Sequence of chain 3.A:
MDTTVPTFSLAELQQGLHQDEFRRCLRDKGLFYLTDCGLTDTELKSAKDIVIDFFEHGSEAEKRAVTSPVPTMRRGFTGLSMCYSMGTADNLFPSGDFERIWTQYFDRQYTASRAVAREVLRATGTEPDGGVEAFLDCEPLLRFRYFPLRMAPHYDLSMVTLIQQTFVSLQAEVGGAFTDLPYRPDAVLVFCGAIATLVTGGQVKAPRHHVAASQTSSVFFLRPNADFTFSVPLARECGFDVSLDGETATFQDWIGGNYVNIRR

Binding-site contacts:
Ligand atom C1 contacts residue HIS183 of chain 3.A at 3.9 Å.
Ligand atom O2 contacts residue ARG162 of chain 3.A at 2.9 Å (salt-bridge).
Ligand atom C1 contacts residue PHE264 of chain 3.A at 4.0 Å (hydrophobic).
Ligand atom O1 contacts residue HIS183 of chain 3.A at 3.3 Å (h-bond).
Ligand atom O1 contacts residue FE21 of chain 3.B at 2.0 Å.
Ligand atom O2 contacts residue PHE264 of chain 3.A at 3.7 Å.
Ligand atom O3 contacts residue HIS243 of chain 3.A at 3.1 Å (h-bond).
Ligand atom C3 contacts residue MET180 of chain 3.A at 4.4 Å (hydrophobic).
Ligand atom O3 contacts residue ASP185 of chain 3.A at 4.4 Å.
Ligand atom O3 contacts residue FE21 of chain 3.B at 2.2 Å.
Ligand atom O1 contacts residue ILE305 of chain 3.A at 3.5 Å.
Ligand atom O1 contacts residue PHE264 of chain 3.A at 3.6 Å.
Ligand atom C4 contacts residue LEU204 of chain 3.A at 3.8 Å (hydrophobic).
Ligand atom O1 contacts residue HIS243 of chain 3.A at 4.3 Å.
Ligand atom O2 contacts residue FE21 of chain 3.B at 4.0 Å.
Ligand atom C4 contacts residue ILE192 of chain 3.A at 3.5 Å (hydrophobic).
Ligand atom C5 contacts residue ARG162 of chain 3.A at 3.5 Å.
Ligand atom C4 contacts residue VAL262 of chain 3.A at 4.4 Å (hydrophobic).
Ligand atom C2 contacts residue ARG162 of chain 3.A at 4.4 Å.
Ligand atom O1 contacts residue ASP185 of chain 3.A at 3.2 Å (salt-bridge).
Ligand atom C3 contacts residue VAL262 of chain 3.A at 3.9 Å (hydrophobic).
Ligand atom C2 contacts residue HIS183 of chain 3.A at 4.0 Å.
Ligand atom C5 contacts residue MET180 of chain 3.A at 3.5 Å (hydrophobic).
Ligand atom C1 contacts residue MET180 of chain 3.A at 4.3 Å (hydrophobic).
Ligand atom O3 contacts residue HIS183 of chain 3.A at 3.3 Å (h-bond).
Ligand atom C2 contacts residue FE21 of chain 3.B at 2.9 Å.
Ligand atom C1 contacts residue ARG162 of chain 3.A at 3.9 Å.
Ligand atom C1 contacts residue VAL262 of chain 3.A at 4.2 Å (hydrophobic).
Ligand atom C3 contacts residue ARG162 of chain 3.A at 3.9 Å.
Ligand atom O2 contacts residue VAL262 of chain 3.A at 3.9 Å.
Ligand atom C1 contacts residue FE21 of chain 3.B at 2.8 Å.
Ligand atom C1 contacts residue ASP185 of chain 3.A at 4.5 Å.
Ligand atom C2 contacts residue HIS243 of chain 3.A at 4.2 Å.
Ligand atom O3 contacts residue MET180 of chain 3.A at 4.1 Å.
Ligand atom C3 contacts residue ILE192 of chain 3.A at 4.5 Å (hydrophobic).
Ligand atom C5 contacts residue VAL245 of chain 3.A at 3.9 Å (hydrophobic).
Ligand atom C3 contacts residue FE21 of chain 3.B at 4.4 Å.
Ligand atom C2 contacts residue MET180 of chain 3.A at 4.0 Å (hydrophobic).

This protein binds this small molecule.
Small molecule (SMILES): CC(C)C(=O)C(=O)O